A small-molecule ligand and the protein it binds are described below.
Small molecule (SMILES): CC(=O)N[C@@H]1[C@@H](O)[C@H](O)[C@@H](CO)O[C@H]1O

Sequence of chain 1.X:
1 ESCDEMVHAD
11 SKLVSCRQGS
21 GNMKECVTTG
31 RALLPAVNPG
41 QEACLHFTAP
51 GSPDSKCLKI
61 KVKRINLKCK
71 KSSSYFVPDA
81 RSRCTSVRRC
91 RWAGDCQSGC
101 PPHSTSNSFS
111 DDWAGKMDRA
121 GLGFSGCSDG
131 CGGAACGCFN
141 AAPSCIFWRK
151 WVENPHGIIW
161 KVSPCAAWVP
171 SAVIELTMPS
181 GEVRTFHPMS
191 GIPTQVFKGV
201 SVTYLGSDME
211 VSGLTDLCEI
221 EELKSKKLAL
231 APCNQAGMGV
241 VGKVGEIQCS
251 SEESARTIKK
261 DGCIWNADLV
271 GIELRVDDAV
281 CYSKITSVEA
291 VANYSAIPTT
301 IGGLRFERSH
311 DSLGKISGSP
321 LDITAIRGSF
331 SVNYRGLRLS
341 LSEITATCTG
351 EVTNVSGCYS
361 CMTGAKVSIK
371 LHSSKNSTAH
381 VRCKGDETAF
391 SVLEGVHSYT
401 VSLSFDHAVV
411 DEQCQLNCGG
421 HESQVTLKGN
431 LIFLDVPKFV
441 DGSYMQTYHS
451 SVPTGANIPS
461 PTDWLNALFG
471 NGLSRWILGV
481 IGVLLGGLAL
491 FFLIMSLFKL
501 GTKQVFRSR

Binding-site contacts:
Ligand atom O7 contacts residue THR353 of chain 1.X at 3.8 Å.
Ligand atom O7 contacts residue HIS353 of chain 1.G at 4.1 Å.
Ligand atom C5 contacts residue ASN354 of chain 1.X at 3.7 Å.
Ligand atom C7 contacts residue HIS353 of chain 1.G at 4.3 Å.
Ligand atom N2 contacts residue THR353 of chain 1.X at 4.3 Å.
Ligand atom C7 contacts residue ASN354 of chain 1.X at 3.8 Å.
Ligand atom N2 contacts residue ASN354 of chain 1.X at 2.9 Å (h-bond).
Ligand atom C3 contacts residue ASN354 of chain 1.X at 3.8 Å.
Ligand atom C4 contacts residue ASN354 of chain 1.X at 4.2 Å.
Ligand atom C7 contacts residue THR353 of chain 1.X at 3.8 Å.
Ligand atom C8 contacts residue THR353 of chain 1.X at 3.3 Å.
Ligand atom C1 contacts residue ASN354 of chain 1.X at 1.4 Å.
Ligand atom C2 contacts residue ASN354 of chain 1.X at 2.5 Å.
Ligand atom O5 contacts residue ASN354 of chain 1.X at 2.4 Å (h-bond).
Ligand atom C8 contacts residue HIS353 of chain 1.G at 3.8 Å.
Ligand atom C8 contacts residue ASN354 of chain 1.X at 4.1 Å.

Sequence of chain 1.G:
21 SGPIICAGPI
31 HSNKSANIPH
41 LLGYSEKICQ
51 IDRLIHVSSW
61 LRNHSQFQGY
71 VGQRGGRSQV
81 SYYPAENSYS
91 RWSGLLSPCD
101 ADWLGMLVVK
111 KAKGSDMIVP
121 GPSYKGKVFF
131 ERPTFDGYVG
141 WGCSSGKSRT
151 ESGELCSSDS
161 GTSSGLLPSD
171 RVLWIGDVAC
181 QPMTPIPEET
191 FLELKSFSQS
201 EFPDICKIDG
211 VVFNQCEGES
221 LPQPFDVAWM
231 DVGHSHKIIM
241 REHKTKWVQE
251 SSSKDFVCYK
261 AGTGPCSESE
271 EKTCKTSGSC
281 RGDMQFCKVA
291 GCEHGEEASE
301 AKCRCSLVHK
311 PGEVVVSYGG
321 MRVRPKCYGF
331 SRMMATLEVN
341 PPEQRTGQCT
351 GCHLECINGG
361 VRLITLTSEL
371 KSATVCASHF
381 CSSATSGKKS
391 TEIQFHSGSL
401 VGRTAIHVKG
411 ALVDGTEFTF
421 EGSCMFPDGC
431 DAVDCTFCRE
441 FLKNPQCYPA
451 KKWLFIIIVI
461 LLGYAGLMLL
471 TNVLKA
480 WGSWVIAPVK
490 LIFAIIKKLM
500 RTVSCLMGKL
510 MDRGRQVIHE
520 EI